Sequence of chain 1.A:
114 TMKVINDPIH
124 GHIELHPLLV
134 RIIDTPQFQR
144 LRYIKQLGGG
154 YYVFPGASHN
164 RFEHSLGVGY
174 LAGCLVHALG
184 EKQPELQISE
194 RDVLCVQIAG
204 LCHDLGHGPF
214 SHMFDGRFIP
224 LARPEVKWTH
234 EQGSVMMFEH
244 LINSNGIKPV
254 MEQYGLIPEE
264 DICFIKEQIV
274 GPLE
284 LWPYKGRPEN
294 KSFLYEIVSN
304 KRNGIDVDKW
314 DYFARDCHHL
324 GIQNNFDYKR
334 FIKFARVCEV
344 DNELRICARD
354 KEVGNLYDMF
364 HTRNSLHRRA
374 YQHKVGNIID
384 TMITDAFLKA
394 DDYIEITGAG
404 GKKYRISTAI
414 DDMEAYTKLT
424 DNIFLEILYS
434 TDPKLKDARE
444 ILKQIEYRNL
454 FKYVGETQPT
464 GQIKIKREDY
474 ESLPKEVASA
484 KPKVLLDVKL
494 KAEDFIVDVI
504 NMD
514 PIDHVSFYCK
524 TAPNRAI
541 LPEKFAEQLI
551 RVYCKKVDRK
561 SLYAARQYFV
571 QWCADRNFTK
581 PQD

Binding-site contacts:
Ligand atom C1' contacts residue VAL156 of chain 1.D at 3.5 Å (hydrophobic).
Ligand atom C8 contacts residue TYR155 of chain 1.D at 3.0 Å (hydrophobic).
Ligand atom O3' contacts residue LYS116 of chain 1.A at 2.4 Å (salt-bridge).
Ligand atom C4' contacts residue ASN119 of chain 1.A at 3.5 Å.
Ligand atom O3' contacts residue VAL156 of chain 1.D at 2.9 Å (h-bond).
Ligand atom P contacts residue LYS116 of chain 1.A at 3.3 Å.
Ligand atom N7 contacts residue ARG145 of chain 1.A at 3.6 Å.
Ligand atom O4 contacts residue TYR456 of chain 1.D at 3.0 Å.
Ligand atom C5' contacts residue VAL117 of chain 1.A at 3.1 Å (hydrophobic).
Ligand atom O6 contacts residue ILE136 of chain 1.A at 3.4 Å.
Ligand atom C7 contacts residue LYS455 of chain 1.D at 3.2 Å.
Ligand atom C1' contacts residue PHE157 of chain 1.D at 3.5 Å (hydrophobic).
Ligand atom C4' contacts residue LYS116 of chain 1.A at 3.2 Å.
Ligand atom C3' contacts residue VAL156 of chain 1.D at 3.5 Å (hydrophobic).
Ligand atom C4' contacts residue VAL117 of chain 1.A at 3.4 Å (hydrophobic).
Ligand atom OP1 contacts residue LYS116 of chain 1.A at 3.1 Å (salt-bridge).
Ligand atom N2 contacts residue ARG451 of chain 1.D at 3.3 Å.
Ligand atom C3' contacts residue LYS116 of chain 1.A at 3.3 Å.
Ligand atom O6 contacts residue ASP137 of chain 1.A at 3.5 Å (salt-bridge).
Ligand atom N7 contacts residue TYR155 of chain 1.D at 3.1 Å (h-bond).
Ligand atom C5 contacts residue TYR155 of chain 1.D at 3.6 Å (hydrophobic).
Ligand atom N1 contacts residue ARG451 of chain 1.D at 3.5 Å (salt-bridge).
Ligand atom O6 contacts residue GLN142 of chain 1.A at 3.4 Å (h-bond).
Ligand atom C2' contacts residue PHE157 of chain 1.D at 3.5 Å (hydrophobic).
Ligand atom N2 contacts residue ASP137 of chain 1.A at 3.2 Å (salt-bridge).
Ligand atom O4 contacts residue ARG372 of chain 1.D at 3.2 Å.
Ligand atom C8 contacts residue ILE118 of chain 1.A at 3.4 Å (hydrophobic).
Ligand atom OP1 contacts residue HIS376 of chain 1.D at 2.5 Å (h-bond).
Ligand atom N1 contacts residue ASP137 of chain 1.A at 2.8 Å (salt-bridge).
Ligand atom OP2 contacts residue VAL378 of chain 1.D at 3.5 Å.
Ligand atom O3' contacts residue ILE118 of chain 1.A at 3.6 Å.
Ligand atom O2 contacts residue VAL378 of chain 1.D at 3.1 Å.
Ligand atom C5' contacts residue VAL378 of chain 1.D at 3.5 Å (hydrophobic).
Ligand atom O3' contacts residue ASN119 of chain 1.A at 3.1 Å (h-bond).
Ligand atom N9 contacts residue TYR155 of chain 1.D at 3.5 Å (h-bond).
Ligand atom O2 contacts residue ASN119 of chain 1.A at 2.8 Å (h-bond).
Ligand atom O2 contacts residue ARG372 of chain 1.D at 3.4 Å (salt-bridge).
Ligand atom C8 contacts residue VAL156 of chain 1.D at 3.1 Å (hydrophobic).
Ligand atom O4' contacts residue ASN119 of chain 1.A at 3.5 Å.
Ligand atom N3 contacts residue ARG372 of chain 1.D at 3.5 Å (salt-bridge).

Sequence of chain 1.D:
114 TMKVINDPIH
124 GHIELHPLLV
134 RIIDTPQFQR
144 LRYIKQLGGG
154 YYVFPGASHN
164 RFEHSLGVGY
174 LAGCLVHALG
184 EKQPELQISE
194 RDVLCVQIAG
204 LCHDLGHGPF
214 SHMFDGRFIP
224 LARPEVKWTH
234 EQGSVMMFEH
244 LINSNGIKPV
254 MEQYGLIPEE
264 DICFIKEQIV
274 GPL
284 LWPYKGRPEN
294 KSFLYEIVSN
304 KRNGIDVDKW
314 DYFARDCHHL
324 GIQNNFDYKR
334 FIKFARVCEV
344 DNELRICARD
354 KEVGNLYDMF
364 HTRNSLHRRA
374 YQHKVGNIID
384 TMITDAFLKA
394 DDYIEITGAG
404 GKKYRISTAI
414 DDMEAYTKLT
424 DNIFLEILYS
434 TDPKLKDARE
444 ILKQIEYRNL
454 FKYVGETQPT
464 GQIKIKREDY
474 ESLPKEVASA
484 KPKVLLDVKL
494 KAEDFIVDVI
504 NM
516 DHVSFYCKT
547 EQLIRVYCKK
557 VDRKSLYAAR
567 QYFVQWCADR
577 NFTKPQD

This small molecule binds to this protein.
Small molecule (SMILES): Cc1cn([C@H]2C[C@H](O[P](=O)(O)OC[C@H]3O[C@@H](n4cnc5c(=O)nc(N)[nH]c54)C[C@@H]3O[P](=O)(O)OC[C@H]3O[C@@H](n4cc(C)c(=O)[nH]c4=O)C[C@@H]3O)[C@@H](COP(=O)=O)O2)c(=O)[nH]c1=O